Binding-site contacts:
Ligand atom CA contacts residue GLU240 of chain 1.A at 4.2 Å.
Ligand atom CB contacts residue TYR99 of chain 1.A at 3.5 Å (hydrophobic).
Ligand atom OXT contacts residue ARG177 of chain 1.A at 2.8 Å (salt-bridge).
Ligand atom O3 contacts residue TYR99 of chain 1.A at 2.8 Å (h-bond).
Ligand atom CA contacts residue VAL216 of chain 1.A at 4.0 Å (hydrophobic).
Ligand atom O contacts residue NA1 of chain 1.C at 4.5 Å.
Ligand atom OXT contacts residue NA1 of chain 1.C at 2.4 Å (h-bond).
Ligand atom O contacts residue TYR99 of chain 1.A at 3.7 Å.
Ligand atom OXT contacts residue GLY179 of chain 1.A at 3.9 Å.
Ligand atom CA contacts residue GLN156 of chain 1.A at 4.2 Å.
Ligand atom C contacts residue NA1 of chain 1.C at 3.2 Å.
Ligand atom CA contacts residue TRP215 of chain 1.A at 3.7 Å (hydrophobic).
Ligand atom O contacts residue TYR100 of chain 1.A at 2.6 Å (h-bond).
Ligand atom CB contacts residue ILE47 of chain 1.A at 3.7 Å (hydrophobic).
Ligand atom O3 contacts residue VAL216 of chain 1.A at 3.5 Å.
Ligand atom OXT contacts residue TYR99 of chain 1.A at 3.4 Å (h-bond).
Ligand atom CA contacts residue NA1 of chain 1.C at 3.3 Å.
Ligand atom CB contacts residue TRP215 of chain 1.A at 3.8 Å (hydrophobic).
Ligand atom CB contacts residue TYR100 of chain 1.A at 3.7 Å (hydrophobic).
Ligand atom O contacts residue ARG177 of chain 1.A at 2.8 Å (salt-bridge).
Ligand atom O contacts residue TRP215 of chain 1.A at 3.4 Å.
Ligand atom O3 contacts residue GLN156 of chain 1.A at 2.9 Å (h-bond).
Ligand atom CB contacts residue VAL97 of chain 1.A at 3.8 Å (hydrophobic).
Ligand atom CB contacts residue VAL216 of chain 1.A at 4.0 Å (hydrophobic).
Ligand atom O3 contacts residue TRP215 of chain 1.A at 3.0 Å (h-bond).
Ligand atom O3 contacts residue GLU240 of chain 1.A at 3.3 Å (salt-bridge).
Ligand atom CA contacts residue TYR100 of chain 1.A at 4.2 Å (hydrophobic).
Ligand atom C contacts residue TRP215 of chain 1.A at 3.8 Å (hydrophobic).
Ligand atom O3 contacts residue NA1 of chain 1.C at 2.5 Å (h-bond).
Ligand atom C contacts residue GLU214 of chain 1.A at 4.5 Å.
Ligand atom CB contacts residue PHE40 of chain 1.A at 4.0 Å (hydrophobic).
Ligand atom C contacts residue TYR100 of chain 1.A at 3.7 Å (hydrophobic).
Ligand atom C contacts residue TYR99 of chain 1.A at 3.1 Å (hydrophobic).
Ligand atom C contacts residue GLU240 of chain 1.A at 4.3 Å.
Ligand atom OXT contacts residue GLU240 of chain 1.A at 3.6 Å.
Ligand atom OXT contacts residue GLU214 of chain 1.A at 3.1 Å (salt-bridge).
Ligand atom CA contacts residue TYR99 of chain 1.A at 2.8 Å (hydrophobic).
Ligand atom OXT contacts residue TRP215 of chain 1.A at 3.5 Å (h-bond).
Ligand atom C contacts residue ARG177 of chain 1.A at 3.6 Å.

Sequence of chain 1.A:
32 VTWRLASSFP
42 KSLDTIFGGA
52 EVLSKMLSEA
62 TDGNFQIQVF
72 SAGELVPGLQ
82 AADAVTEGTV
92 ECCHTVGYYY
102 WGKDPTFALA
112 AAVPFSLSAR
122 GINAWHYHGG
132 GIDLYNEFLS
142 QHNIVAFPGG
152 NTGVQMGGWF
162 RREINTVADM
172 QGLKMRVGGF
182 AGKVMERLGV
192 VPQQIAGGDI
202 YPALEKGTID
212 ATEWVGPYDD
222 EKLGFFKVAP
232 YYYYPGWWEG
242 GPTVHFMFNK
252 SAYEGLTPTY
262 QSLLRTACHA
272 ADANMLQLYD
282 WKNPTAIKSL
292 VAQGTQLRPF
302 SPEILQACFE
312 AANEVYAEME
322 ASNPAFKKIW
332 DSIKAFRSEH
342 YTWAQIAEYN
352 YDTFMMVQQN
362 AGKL

A protein and the small-molecule ligand that binds it are described below.
Small molecule (SMILES): CC(=O)C(=O)O